Binding-site contacts:
Ligand atom O2B contacts residue LYS1095 of chain 1.E at 2.6 Å (salt-bridge).
Ligand atom C4 contacts residue TYR1126 of chain 1.E at 3.5 Å (hydrophobic).
Ligand atom C6 contacts residue TYR1126 of chain 1.E at 3.8 Å (hydrophobic).
Ligand atom O1B contacts residue GLU1091 of chain 1.E at 3.7 Å.
Ligand atom PB contacts residue SER1092 of chain 1.E at 3.8 Å.
Ligand atom O1G contacts residue MG1 of chain 1.RA at 2.6 Å.
Ligand atom O1B contacts residue SER1093 of chain 1.E at 3.5 Å (h-bond).
Ligand atom O3A contacts residue GLY1094 of chain 1.E at 3.1 Å (h-bond).
Ligand atom N3B contacts residue SER1092 of chain 1.E at 3.4 Å (h-bond).
Ligand atom PB contacts residue LYS1095 of chain 1.E at 3.1 Å.
Ligand atom C1' contacts residue TYR1287 of chain 1.E at 3.5 Å (hydrophobic).
Ligand atom O2' contacts residue TYR1287 of chain 1.E at 3.0 Å (h-bond).
Ligand atom PB contacts residue MG1 of chain 1.RA at 3.8 Å.
Ligand atom O1B contacts residue PRO1090 of chain 1.E at 3.5 Å (h-bond).
Ligand atom C5 contacts residue TYR1126 of chain 1.E at 3.6 Å (hydrophobic).
Ligand atom PA contacts residue GLY1094 of chain 1.E at 3.7 Å.
Ligand atom O3G contacts residue GLU1091 of chain 1.E at 3.5 Å (salt-bridge).
Ligand atom O1G contacts residue GLU1119 of chain 1.E at 3.5 Å (salt-bridge).
Ligand atom O1A contacts residue GLY1094 of chain 1.E at 3.2 Å.
Ligand atom O3A contacts residue SER1093 of chain 1.E at 3.5 Å (h-bond).
Ligand atom O2B contacts residue MG1 of chain 1.RA at 2.5 Å.
Ligand atom N3 contacts residue TYR1126 of chain 1.E at 3.5 Å.
Ligand atom O1A contacts residue THR1097 of chain 1.E at 2.9 Å (h-bond).
Ligand atom O2B contacts residue THR1096 of chain 1.E at 3.3 Å (h-bond).
Ligand atom C5' contacts residue GLY1094 of chain 1.E at 3.7 Å.
Ligand atom C5' contacts residue THR1097 of chain 1.E at 3.4 Å.
Ligand atom O1B contacts residue LYS1095 of chain 1.E at 2.6 Å.
Ligand atom O1A contacts residue LYS1095 of chain 1.E at 3.4 Å (salt-bridge).
Ligand atom O2G contacts residue LYS1095 of chain 1.E at 3.3 Å (salt-bridge).
Ligand atom O1B contacts residue SER1092 of chain 1.E at 3.2 Å (h-bond).
Ligand atom N6 contacts residue ASP1123 of chain 1.E at 3.6 Å.
Ligand atom O2G contacts residue GLN1217 of chain 1.E at 3.3 Å (h-bond).
Ligand atom O1A contacts residue THR1096 of chain 1.E at 3.1 Å (h-bond).
Ligand atom O1G contacts residue LYS1095 of chain 1.E at 3.4 Å (salt-bridge).
Ligand atom O5' contacts residue GLY1094 of chain 1.E at 3.4 Å.
Ligand atom O3' contacts residue TYR1287 of chain 1.E at 3.7 Å.
Ligand atom O3A contacts residue LYS1095 of chain 1.E at 3.2 Å (salt-bridge).
Ligand atom O2G contacts residue GLU1091 of chain 1.E at 3.3 Å.
Ligand atom O4' contacts residue TYR1126 of chain 1.E at 3.3 Å (h-bond).
Ligand atom C2 contacts residue TYR1126 of chain 1.E at 3.8 Å (hydrophobic).

Sequence of chain 1.E:
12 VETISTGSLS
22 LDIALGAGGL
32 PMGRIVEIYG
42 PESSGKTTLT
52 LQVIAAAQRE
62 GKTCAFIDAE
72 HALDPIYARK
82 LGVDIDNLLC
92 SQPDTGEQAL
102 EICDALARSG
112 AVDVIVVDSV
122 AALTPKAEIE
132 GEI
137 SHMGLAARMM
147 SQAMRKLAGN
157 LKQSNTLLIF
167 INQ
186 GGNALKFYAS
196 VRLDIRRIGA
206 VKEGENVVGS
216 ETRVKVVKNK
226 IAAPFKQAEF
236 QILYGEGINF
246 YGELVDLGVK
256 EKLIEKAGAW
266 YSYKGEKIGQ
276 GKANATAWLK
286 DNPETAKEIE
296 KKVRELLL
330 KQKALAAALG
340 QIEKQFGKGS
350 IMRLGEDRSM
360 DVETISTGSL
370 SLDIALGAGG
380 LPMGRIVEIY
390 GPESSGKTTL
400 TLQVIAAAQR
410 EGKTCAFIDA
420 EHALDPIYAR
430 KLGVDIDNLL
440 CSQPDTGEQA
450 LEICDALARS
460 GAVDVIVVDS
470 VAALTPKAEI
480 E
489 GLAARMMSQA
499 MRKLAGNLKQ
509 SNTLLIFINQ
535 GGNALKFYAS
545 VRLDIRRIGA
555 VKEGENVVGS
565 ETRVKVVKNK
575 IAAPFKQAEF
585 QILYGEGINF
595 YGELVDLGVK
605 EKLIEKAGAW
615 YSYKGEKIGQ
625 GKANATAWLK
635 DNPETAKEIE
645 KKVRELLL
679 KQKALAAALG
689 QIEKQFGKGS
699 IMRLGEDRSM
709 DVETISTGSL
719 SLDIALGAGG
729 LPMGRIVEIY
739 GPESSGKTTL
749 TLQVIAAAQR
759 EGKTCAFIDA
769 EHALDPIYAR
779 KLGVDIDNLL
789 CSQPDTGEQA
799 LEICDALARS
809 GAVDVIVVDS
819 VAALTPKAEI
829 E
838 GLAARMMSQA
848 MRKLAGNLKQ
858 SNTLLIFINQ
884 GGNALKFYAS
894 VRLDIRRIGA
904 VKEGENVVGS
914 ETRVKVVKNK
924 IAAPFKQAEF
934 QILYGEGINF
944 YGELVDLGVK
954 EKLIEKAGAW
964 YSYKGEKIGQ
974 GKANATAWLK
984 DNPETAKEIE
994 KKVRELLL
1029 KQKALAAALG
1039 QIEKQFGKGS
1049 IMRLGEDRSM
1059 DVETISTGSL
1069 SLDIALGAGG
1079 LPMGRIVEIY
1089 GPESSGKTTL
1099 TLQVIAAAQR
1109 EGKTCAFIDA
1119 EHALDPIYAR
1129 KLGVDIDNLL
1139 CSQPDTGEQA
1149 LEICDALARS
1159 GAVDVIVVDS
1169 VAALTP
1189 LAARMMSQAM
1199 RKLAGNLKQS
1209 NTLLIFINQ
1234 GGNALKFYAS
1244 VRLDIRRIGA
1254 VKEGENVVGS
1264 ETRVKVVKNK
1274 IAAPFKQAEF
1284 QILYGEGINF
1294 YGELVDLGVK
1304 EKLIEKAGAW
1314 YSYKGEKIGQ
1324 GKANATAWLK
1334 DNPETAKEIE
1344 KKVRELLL

This protein binds this small molecule.
Small molecule (SMILES): Nc1ncnc2c1ncn2[C@@H]1O[C@H](CO[P](=O)(O)O[P](=O)(O)NP(=O)(O)O)[C@@H](O)[C@H]1O